Binding-site contacts:
Ligand atom CD1 contacts residue ILE229 of chain 1.C at 4.0 Å (hydrophobic).
Ligand atom O contacts residue GLU61 of chain 1.C at 3.8 Å.
Ligand atom CD contacts residue GLU228 of chain 1.C at 3.5 Å.
Ligand atom CD2 contacts residue ILE229 of chain 1.C at 3.9 Å (hydrophobic).
Ligand atom N contacts residue GLU228 of chain 1.C at 3.1 Å (salt-bridge).
Ligand atom CA contacts residue LYS64 of chain 1.C at 4.0 Å.
Ligand atom CG contacts residue HIS74 of chain 1.C at 3.2 Å.
Ligand atom CD1 contacts residue LEU81 of chain 1.C at 3.8 Å (hydrophobic).
Ligand atom CG contacts residue GLN77 of chain 1.C at 3.5 Å.
Ligand atom CG contacts residue GLU228 of chain 1.C at 3.4 Å.
Ligand atom O contacts residue GLN70 of chain 1.C at 3.9 Å.
Ligand atom N contacts residue LYS64 of chain 1.C at 3.9 Å.
Ligand atom C contacts residue GLU228 of chain 1.C at 3.9 Å.
Ligand atom C contacts residue VAL60 of chain 1.C at 3.8 Å (hydrophobic).
Ligand atom CD1 contacts residue PRO224 of chain 1.C at 3.8 Å (hydrophobic).
Ligand atom CA contacts residue GLU228 of chain 1.C at 3.6 Å.
Ligand atom N contacts residue VAL60 of chain 1.C at 4.0 Å.
Ligand atom CB contacts residue VAL60 of chain 1.C at 3.6 Å (hydrophobic).
Ligand atom CG contacts residue HIS74 of chain 1.C at 3.6 Å.
Ligand atom CB contacts residue GLU228 of chain 1.C at 3.6 Å.
Ligand atom CD2 contacts residue GLN77 of chain 1.C at 3.5 Å.
Ligand atom OD2 contacts residue HIS74 of chain 1.C at 3.0 Å (h-bond).
Ligand atom CB contacts residue LEU225 of chain 1.C at 4.0 Å (hydrophobic).
Ligand atom NE contacts residue HIS74 of chain 1.C at 3.5 Å.
Ligand atom CG contacts residue GLU228 of chain 1.C at 3.6 Å.
Ligand atom CD1 contacts residue PHE69 of chain 1.C at 3.7 Å (hydrophobic).
Ligand atom OD1 contacts residue HIS74 of chain 1.C at 2.8 Å (h-bond).
Ligand atom CZ contacts residue HIS74 of chain 1.C at 3.6 Å.
Ligand atom O contacts residue LYS64 of chain 1.C at 3.1 Å (salt-bridge).
Ligand atom CA contacts residue GLU228 of chain 1.C at 3.7 Å.
Ligand atom CD2 contacts residue HIS74 of chain 1.C at 4.1 Å.
Ligand atom C contacts residue LYS64 of chain 1.C at 4.1 Å.
Ligand atom CA contacts residue LYS64 of chain 1.C at 3.7 Å.
Ligand atom CD1 contacts residue ILE78 of chain 1.C at 4.1 Å (hydrophobic).
Ligand atom OE1 contacts residue GLU228 of chain 1.C at 3.3 Å (salt-bridge).
Ligand atom NH2 contacts residue HIS74 of chain 1.C at 3.2 Å (h-bond).
Ligand atom C contacts residue GLU228 of chain 1.C at 3.8 Å.
Ligand atom CD1 contacts residue LYS64 of chain 1.C at 3.8 Å.
Ligand atom O contacts residue VAL60 of chain 1.C at 3.7 Å.
Ligand atom CD1 contacts residue LEU225 of chain 1.C at 3.6 Å (hydrophobic).

Sequence of chain 1.C:
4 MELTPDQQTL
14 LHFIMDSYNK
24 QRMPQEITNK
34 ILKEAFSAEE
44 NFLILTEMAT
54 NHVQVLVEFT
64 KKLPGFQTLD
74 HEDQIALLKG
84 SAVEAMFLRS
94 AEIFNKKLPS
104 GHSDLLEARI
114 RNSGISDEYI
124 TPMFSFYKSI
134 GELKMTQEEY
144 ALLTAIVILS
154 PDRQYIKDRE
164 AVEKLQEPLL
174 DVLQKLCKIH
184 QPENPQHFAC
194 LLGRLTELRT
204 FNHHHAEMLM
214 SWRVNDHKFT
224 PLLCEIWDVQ

The protein below binds the small molecule below.
Small molecule (SMILES): CC(C)C[C@H](NC(=O)[C@H](CC(C)C)NC(=O)[C@H](Cc1ccc(O)cc1)NC(=O)[C@H](CCCN=C(N)N)NC(=O)[C@H](CC(C)C)NC(=O)[C@H](CC(C)C)NC(=O)[C@@H](N)CCC(N)=O)C(=O)N[C@@H](CC(=O)O)C(=O)N[C@H](C=O)CCCCN